Binding-site contacts:
Ligand atom C11 contacts residue LEU287 of chain 1.A at 4.1 Å (hydrophobic).
Ligand atom C6 contacts residue PHE119 of chain 1.A at 4.1 Å (hydrophobic).
Ligand atom O1 contacts residue SER87 of chain 1.A at 2.6 Å (h-bond).
Ligand atom C2 contacts residue VAL266 of chain 1.A at 3.8 Å (hydrophobic).
Ligand atom C2 contacts residue SER87 of chain 1.A at 3.1 Å.
Ligand atom C8 contacts residue HIS286 of chain 1.A at 3.7 Å.
Ligand atom P contacts residue HIS286 of chain 1.A at 3.7 Å.
Ligand atom C8 contacts residue LEU17 of chain 1.A at 3.7 Å (hydrophobic).
Ligand atom C1 contacts residue LEU167 of chain 1.A at 3.9 Å (hydrophobic).
Ligand atom O contacts residue GLN88 of chain 1.A at 2.8 Å (h-bond).
Ligand atom O contacts residue GLY16 of chain 1.A at 3.4 Å.
Ligand atom P contacts residue LEU17 of chain 1.A at 4.0 Å.
Ligand atom O1 contacts residue HIS286 of chain 1.A at 3.2 Å (h-bond).
Ligand atom C7 contacts residue SER87 of chain 1.A at 3.4 Å.
Ligand atom C3 contacts residue SER117 of chain 1.A at 3.8 Å.
Ligand atom C7 contacts residue HIS286 of chain 1.A at 3.4 Å.
Ligand atom C9 contacts residue LEU287 of chain 1.A at 4.0 Å (hydrophobic).
Ligand atom C16 contacts residue LEU287 of chain 1.A at 3.9 Å (hydrophobic).
Ligand atom P contacts residue SER87 of chain 1.A at 1.6 Å.
Ligand atom C7 contacts residue LEU17 of chain 1.A at 3.5 Å (hydrophobic).
Ligand atom C5 contacts residue ALA120 of chain 1.A at 3.8 Å (hydrophobic).
Ligand atom C9 contacts residue THR18 of chain 1.A at 4.1 Å.
Ligand atom C6 contacts residue ALA120 of chain 1.A at 4.0 Å (hydrophobic).
Ligand atom C12 contacts residue THR18 of chain 1.A at 4.0 Å.
Ligand atom C9 contacts residue TYR29 of chain 1.A at 3.6 Å (hydrophobic).
Ligand atom C14 contacts residue LEU287 of chain 1.A at 4.0 Å (hydrophobic).
Ligand atom C2 contacts residue VAL267 of chain 1.A at 3.9 Å (hydrophobic).
Ligand atom P contacts residue GLN88 of chain 1.A at 3.5 Å.
Ligand atom C7 contacts residue TYR29 of chain 1.A at 3.7 Å (hydrophobic).
Ligand atom C1 contacts residue SER87 of chain 1.A at 2.7 Å.
Ligand atom O contacts residue LEU17 of chain 1.A at 2.7 Å (h-bond).
Ligand atom O contacts residue SER87 of chain 1.A at 2.5 Å (h-bond).
Ligand atom C4 contacts residue VAL266 of chain 1.A at 4.0 Å (hydrophobic).
Ligand atom C9 contacts residue LEU17 of chain 1.A at 3.6 Å (hydrophobic).
Ligand atom C10 contacts residue LEU17 of chain 1.A at 3.5 Å (hydrophobic).
Ligand atom C15 contacts residue LEU287 of chain 1.A at 3.8 Å (hydrophobic).
Ligand atom C3 contacts residue VAL266 of chain 1.A at 3.8 Å (hydrophobic).
Ligand atom C15 contacts residue LEU248 of chain 1.A at 4.1 Å (hydrophobic).
Ligand atom C5 contacts residue SER117 of chain 1.A at 3.6 Å.
Ligand atom O1 contacts residue LEU17 of chain 1.A at 3.9 Å.

This small molecule binds to this protein.
Small molecule (SMILES): CCCCCC[P](=O)(O)OC[C@@H](C)Cc1ccccc1

Sequence of chain 1.A:
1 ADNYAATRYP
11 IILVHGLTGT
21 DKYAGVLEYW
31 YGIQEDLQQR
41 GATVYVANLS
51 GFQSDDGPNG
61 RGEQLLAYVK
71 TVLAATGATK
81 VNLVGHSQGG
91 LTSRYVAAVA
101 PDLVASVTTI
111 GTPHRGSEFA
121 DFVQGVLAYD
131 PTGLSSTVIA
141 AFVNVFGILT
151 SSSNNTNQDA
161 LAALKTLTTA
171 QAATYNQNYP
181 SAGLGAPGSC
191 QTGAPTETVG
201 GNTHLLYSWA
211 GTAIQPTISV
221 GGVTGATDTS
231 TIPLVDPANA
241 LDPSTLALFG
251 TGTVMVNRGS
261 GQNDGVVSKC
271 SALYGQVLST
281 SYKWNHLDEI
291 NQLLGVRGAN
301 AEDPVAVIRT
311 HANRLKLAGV